This small molecule binds to this protein.
Small molecule (SMILES): CC(=O)N[C@H]1[C@H](O[C@H]2[C@H](O)[C@@H](NC(C)=O)CO[C@@H]2CO)O[C@H](CO)[C@@H](O[C@@H]2O[C@H](CO)[C@@H](O)[C@H](O[C@H]3O[C@H](CO)[C@@H](O)[C@H](O)[C@@H]3O)[C@@H]2O)[C@@H]1O

Sequence of chain 1.S:
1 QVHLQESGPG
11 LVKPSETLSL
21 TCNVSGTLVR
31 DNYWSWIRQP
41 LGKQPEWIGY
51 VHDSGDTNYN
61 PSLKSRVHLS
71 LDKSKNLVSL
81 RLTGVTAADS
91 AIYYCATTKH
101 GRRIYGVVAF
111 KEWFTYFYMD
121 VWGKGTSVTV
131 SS

Binding-site contacts:
Ligand atom N2 contacts residue ASN58 of chain 1.S at 3.5 Å (h-bond).
Ligand atom O2 contacts residue ASP56 of chain 1.S at 2.3 Å (salt-bridge).
Ligand atom C6 contacts residue THR109 of chain 1.Q at 3.7 Å.
Ligand atom O7 contacts residue PHE114 of chain 1.S at 4.0 Å.
Ligand atom C3 contacts residue ASN58 of chain 1.S at 3.8 Å.
Ligand atom O4 contacts residue ASP56 of chain 1.S at 3.9 Å.
Ligand atom O5 contacts residue THR109 of chain 1.Q at 3.7 Å.
Ligand atom C3 contacts residue ASN107 of chain 1.Q at 3.8 Å.
Ligand atom C4 contacts residue TYR50 of chain 1.S at 4.0 Å (hydrophobic).
Ligand atom C8 contacts residue ARG92 of chain 1.T at 4.1 Å.
Ligand atom C2 contacts residue GLY55 of chain 1.S at 3.3 Å.
Ligand atom C3 contacts residue ASN58 of chain 1.S at 3.8 Å.
Ligand atom O7 contacts residue ASN58 of chain 1.S at 2.7 Å (h-bond).
Ligand atom C1 contacts residue ASN107 of chain 1.Q at 1.4 Å.
Ligand atom C7 contacts residue ASN58 of chain 1.S at 3.2 Å.
Ligand atom O4 contacts residue ASN58 of chain 1.S at 4.0 Å.
Ligand atom O6 contacts residue ILE108 of chain 1.Q at 3.6 Å.
Ligand atom O7 contacts residue ASN107 of chain 1.Q at 2.9 Å (h-bond).
Ligand atom O5 contacts residue ASN107 of chain 1.Q at 2.3 Å (h-bond).
Ligand atom C5 contacts residue ASN107 of chain 1.Q at 3.6 Å.
Ligand atom N2 contacts residue ASN107 of chain 1.Q at 2.9 Å (h-bond).
Ligand atom O6 contacts residue THR109 of chain 1.Q at 3.3 Å.
Ligand atom C2 contacts residue ASN107 of chain 1.Q at 2.5 Å.
Ligand atom N2 contacts residue THR94 of chain 1.T at 4.0 Å.
Ligand atom O3 contacts residue ASN58 of chain 1.S at 3.8 Å.
Ligand atom C7 contacts residue ASN107 of chain 1.Q at 3.1 Å.
Ligand atom O3 contacts residue ASN58 of chain 1.S at 2.9 Å (h-bond).
Ligand atom C8 contacts residue PRO93 of chain 1.T at 4.2 Å (hydrophobic).
Ligand atom C8 contacts residue ASP89 of chain 1.T at 3.5 Å.
Ligand atom C2 contacts residue ASP56 of chain 1.S at 3.6 Å.
Ligand atom C2 contacts residue ASN58 of chain 1.S at 3.5 Å.
Ligand atom C8 contacts residue THR94 of chain 1.T at 3.9 Å.
Ligand atom O3 contacts residue GLY55 of chain 1.S at 4.1 Å.
Ligand atom C3 contacts residue GLY55 of chain 1.S at 3.7 Å.
Ligand atom O2 contacts residue GLY55 of chain 1.S at 4.0 Å.
Ligand atom O6 contacts residue THR115 of chain 1.S at 3.9 Å.
Ligand atom O4 contacts residue TYR50 of chain 1.S at 4.1 Å.
Ligand atom C8 contacts residue TRP88 of chain 1.T at 4.1 Å (hydrophobic).
Ligand atom C8 contacts residue ASN58 of chain 1.S at 4.2 Å.
Ligand atom O3 contacts residue GLY55 of chain 1.S at 3.5 Å (h-bond).

Sequence of chain 1.T:
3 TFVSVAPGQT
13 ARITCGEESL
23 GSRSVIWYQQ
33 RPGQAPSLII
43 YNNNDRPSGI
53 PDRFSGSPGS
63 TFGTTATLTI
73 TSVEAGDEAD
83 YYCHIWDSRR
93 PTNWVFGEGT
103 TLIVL

Sequence of chain 1.Q:
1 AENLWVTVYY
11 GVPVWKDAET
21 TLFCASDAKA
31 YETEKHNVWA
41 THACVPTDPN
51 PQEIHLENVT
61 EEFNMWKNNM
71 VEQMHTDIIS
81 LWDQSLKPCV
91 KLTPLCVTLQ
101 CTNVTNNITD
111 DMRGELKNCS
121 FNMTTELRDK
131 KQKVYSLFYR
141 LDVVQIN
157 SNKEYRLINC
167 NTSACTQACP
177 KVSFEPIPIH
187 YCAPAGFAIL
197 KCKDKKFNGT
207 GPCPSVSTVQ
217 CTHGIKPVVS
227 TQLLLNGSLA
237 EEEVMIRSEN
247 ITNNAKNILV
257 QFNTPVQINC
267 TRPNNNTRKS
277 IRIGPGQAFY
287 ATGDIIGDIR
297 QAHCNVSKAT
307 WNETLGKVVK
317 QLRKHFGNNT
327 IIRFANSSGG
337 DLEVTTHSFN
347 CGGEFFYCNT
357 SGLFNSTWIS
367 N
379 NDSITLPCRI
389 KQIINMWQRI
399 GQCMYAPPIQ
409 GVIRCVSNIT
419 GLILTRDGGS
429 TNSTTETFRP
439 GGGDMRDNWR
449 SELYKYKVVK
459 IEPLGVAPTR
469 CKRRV